A protein and the small-molecule ligand that binds it are described below.
Small molecule (SMILES): CC(=O)N[C@@H]1[C@@H](O)[C@H](O)[C@@H](CO)O[C@H]1O

Binding-site contacts:
Ligand atom N2 contacts residue ASN234 of chain 1.A at 2.9 Å (h-bond).
Ligand atom C5 contacts residue ASN234 of chain 1.A at 3.7 Å.
Ligand atom O7 contacts residue ASN234 of chain 1.A at 3.2 Å (h-bond).
Ligand atom C2 contacts residue ASN234 of chain 1.A at 2.4 Å.
Ligand atom C1 contacts residue THR108 of chain 1.A at 4.5 Å.
Ligand atom C6 contacts residue THR236 of chain 1.A at 4.1 Å.
Ligand atom C1 contacts residue THR236 of chain 1.A at 4.2 Å.
Ligand atom C5 contacts residue THR236 of chain 1.A at 3.8 Å.
Ligand atom O5 contacts residue THR236 of chain 1.A at 3.8 Å.
Ligand atom O5 contacts residue ASN234 of chain 1.A at 2.4 Å (h-bond).
Ligand atom O6 contacts residue THR236 of chain 1.A at 4.4 Å.
Ligand atom C1 contacts residue ASN234 of chain 1.A at 1.4 Å.
Ligand atom C4 contacts residue ASN234 of chain 1.A at 4.2 Å.
Ligand atom C7 contacts residue ASN234 of chain 1.A at 3.2 Å.
Ligand atom C3 contacts residue ASN234 of chain 1.A at 3.8 Å.
Ligand atom C8 contacts residue ASN234 of chain 1.A at 4.4 Å.
Ligand atom O6 contacts residue THR108 of chain 1.A at 4.3 Å.
Ligand atom O5 contacts residue THR108 of chain 1.A at 4.0 Å.

Sequence of chain 1.A:
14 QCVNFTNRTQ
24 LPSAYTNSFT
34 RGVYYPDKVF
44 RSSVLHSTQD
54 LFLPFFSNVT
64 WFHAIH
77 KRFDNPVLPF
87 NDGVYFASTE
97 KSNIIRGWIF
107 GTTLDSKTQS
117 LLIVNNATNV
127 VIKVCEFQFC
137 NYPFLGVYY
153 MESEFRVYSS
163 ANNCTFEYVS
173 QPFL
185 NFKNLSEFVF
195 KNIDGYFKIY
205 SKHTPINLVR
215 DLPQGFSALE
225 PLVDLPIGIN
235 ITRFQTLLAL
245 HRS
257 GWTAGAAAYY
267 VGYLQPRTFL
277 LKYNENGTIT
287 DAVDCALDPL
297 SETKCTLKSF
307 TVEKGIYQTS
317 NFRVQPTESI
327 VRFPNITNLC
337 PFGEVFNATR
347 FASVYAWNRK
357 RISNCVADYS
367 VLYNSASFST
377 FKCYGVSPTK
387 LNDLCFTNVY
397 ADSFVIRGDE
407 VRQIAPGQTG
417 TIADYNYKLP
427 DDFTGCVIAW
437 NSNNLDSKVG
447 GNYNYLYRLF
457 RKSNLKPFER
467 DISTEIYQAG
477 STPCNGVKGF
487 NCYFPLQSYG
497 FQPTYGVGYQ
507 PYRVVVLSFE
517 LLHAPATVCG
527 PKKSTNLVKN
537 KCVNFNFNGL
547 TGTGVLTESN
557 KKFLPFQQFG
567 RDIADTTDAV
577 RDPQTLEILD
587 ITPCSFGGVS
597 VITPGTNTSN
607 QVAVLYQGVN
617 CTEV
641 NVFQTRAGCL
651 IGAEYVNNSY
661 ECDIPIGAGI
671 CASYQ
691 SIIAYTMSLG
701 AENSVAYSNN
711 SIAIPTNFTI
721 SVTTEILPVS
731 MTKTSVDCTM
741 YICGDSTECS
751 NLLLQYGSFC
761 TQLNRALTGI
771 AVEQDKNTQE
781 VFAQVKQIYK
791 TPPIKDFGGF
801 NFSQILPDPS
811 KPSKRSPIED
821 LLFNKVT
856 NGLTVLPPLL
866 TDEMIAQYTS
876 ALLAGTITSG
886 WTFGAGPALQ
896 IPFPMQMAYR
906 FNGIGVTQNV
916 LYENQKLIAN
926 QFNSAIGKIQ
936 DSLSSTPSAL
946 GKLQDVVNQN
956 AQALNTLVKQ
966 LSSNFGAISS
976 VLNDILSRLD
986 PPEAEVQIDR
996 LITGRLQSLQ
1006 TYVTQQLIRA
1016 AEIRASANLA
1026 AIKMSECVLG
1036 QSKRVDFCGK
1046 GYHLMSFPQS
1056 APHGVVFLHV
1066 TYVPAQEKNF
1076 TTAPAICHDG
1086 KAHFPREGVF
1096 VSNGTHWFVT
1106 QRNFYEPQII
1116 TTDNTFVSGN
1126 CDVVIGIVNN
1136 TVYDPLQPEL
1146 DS